Binding-site contacts:
Ligand atom C8 contacts residue TRP38 of chain 55.B at 4.1 Å (hydrophobic).
Ligand atom C4 contacts residue TRP38 of chain 55.B at 4.1 Å (hydrophobic).
Ligand atom N3 contacts residue TRP38 of chain 55.B at 4.3 Å.
Ligand atom O6 contacts residue LYS58 of chain 55.D at 4.2 Å.
Ligand atom N1 contacts residue LYS58 of chain 55.D at 4.0 Å.
Ligand atom C6 contacts residue TRP38 of chain 55.B at 3.9 Å (hydrophobic).
Ligand atom N1 contacts residue TRP38 of chain 55.B at 4.1 Å.
Ligand atom N7 contacts residue TRP38 of chain 55.B at 3.7 Å.
Ligand atom N9 contacts residue TRP38 of chain 55.B at 4.4 Å.
Ligand atom O6 contacts residue TRP38 of chain 55.B at 3.7 Å.
Ligand atom C5 contacts residue TRP38 of chain 55.B at 3.9 Å (hydrophobic).
Ligand atom C2 contacts residue TRP38 of chain 55.B at 4.2 Å (hydrophobic).

Sequence of chain 55.D:
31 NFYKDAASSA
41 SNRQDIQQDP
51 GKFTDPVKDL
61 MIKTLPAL

The protein below binds the small molecule below.
Small molecule (SMILES): Nc1nc2[nH]cnc2c(=O)[nH]1

Sequence of chain 55.B:
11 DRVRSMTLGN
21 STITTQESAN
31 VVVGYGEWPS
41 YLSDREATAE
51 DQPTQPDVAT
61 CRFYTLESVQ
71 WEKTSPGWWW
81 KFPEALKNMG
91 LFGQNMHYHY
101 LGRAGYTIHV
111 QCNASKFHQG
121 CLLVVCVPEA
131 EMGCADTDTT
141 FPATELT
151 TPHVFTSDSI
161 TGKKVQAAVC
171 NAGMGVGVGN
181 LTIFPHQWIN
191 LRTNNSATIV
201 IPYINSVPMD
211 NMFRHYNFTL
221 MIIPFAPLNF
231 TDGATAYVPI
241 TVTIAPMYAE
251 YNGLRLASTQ